A protein and the small-molecule ligand that binds it are described below.
Small molecule (SMILES): CC(=O)N[C@H]1[C@H](O[C@H]2[C@H](O)[C@@H](NC(C)=O)CO[C@@H]2CO)O[C@H](CO)[C@@H](O)[C@@H]1O

Sequence of chain 1.A:
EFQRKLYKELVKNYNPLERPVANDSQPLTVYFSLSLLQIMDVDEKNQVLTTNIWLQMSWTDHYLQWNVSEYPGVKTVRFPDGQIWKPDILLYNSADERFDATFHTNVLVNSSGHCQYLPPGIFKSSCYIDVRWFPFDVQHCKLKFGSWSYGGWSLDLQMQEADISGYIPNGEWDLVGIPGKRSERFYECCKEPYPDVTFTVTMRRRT

Binding-site contacts:
Ligand atom C7 contacts residue ASN110 of chain 1.A at 3.4 Å.
Ligand atom C8 contacts residue SER112 of chain 1.A at 4.1 Å.
Ligand atom C5 contacts residue HIS114 of chain 1.A at 3.9 Å.
Ligand atom C3 contacts residue ASN110 of chain 1.A at 3.8 Å.
Ligand atom N2 contacts residue ASN110 of chain 1.A at 2.8 Å (h-bond).
Ligand atom C7 contacts residue SER112 of chain 1.A at 3.4 Å.
Ligand atom O7 contacts residue ASN110 of chain 1.A at 3.6 Å.
Ligand atom C1 contacts residue HIS114 of chain 1.A at 4.4 Å.
Ligand atom O7 contacts residue SER112 of chain 1.A at 2.2 Å (h-bond).
Ligand atom O6 contacts residue HIS114 of chain 1.A at 3.7 Å.
Ligand atom C2 contacts residue ASN110 of chain 1.A at 2.5 Å.
Ligand atom C8 contacts residue SER111 of chain 1.A at 4.0 Å.
Ligand atom O5 contacts residue ASN110 of chain 1.A at 2.4 Å (h-bond).
Ligand atom C4 contacts residue ASN110 of chain 1.A at 4.3 Å.
Ligand atom C1 contacts residue ASN110 of chain 1.A at 1.4 Å.
Ligand atom O5 contacts residue HIS114 of chain 1.A at 3.7 Å.
Ligand atom N2 contacts residue SER112 of chain 1.A at 4.5 Å.
Ligand atom C6 contacts residue HIS114 of chain 1.A at 3.4 Å.
Ligand atom C5 contacts residue ASN110 of chain 1.A at 3.7 Å.
Ligand atom C8 contacts residue ASN110 of chain 1.A at 4.5 Å.